A small-molecule ligand and the protein it binds are described below.
Small molecule (SMILES): CC(=O)N[C@H]1[C@H](O[C@H]2[C@H](O)[C@@H](NC(C)=O)CO[C@@H]2CO[C@@H]2O[C@@H](C)[C@@H](O)[C@@H](O)[C@@H]2O)O[C@H](CO)[C@@H](O)[C@@H]1O

Sequence of chain 3.B:
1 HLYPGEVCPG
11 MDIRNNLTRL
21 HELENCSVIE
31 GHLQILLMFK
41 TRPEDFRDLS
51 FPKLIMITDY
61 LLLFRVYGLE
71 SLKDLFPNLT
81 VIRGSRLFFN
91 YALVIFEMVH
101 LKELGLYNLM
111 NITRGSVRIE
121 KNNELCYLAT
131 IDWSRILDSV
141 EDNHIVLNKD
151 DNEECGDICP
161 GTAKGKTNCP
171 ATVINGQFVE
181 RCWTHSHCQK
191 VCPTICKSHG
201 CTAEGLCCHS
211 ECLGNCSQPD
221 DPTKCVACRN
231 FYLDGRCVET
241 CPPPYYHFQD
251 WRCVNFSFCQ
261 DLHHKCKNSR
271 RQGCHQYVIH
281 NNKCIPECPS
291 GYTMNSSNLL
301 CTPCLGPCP

Binding-site contacts:
Ligand atom C1 contacts residue SER257 of chain 3.B at 4.2 Å.
Ligand atom C8 contacts residue ASN255 of chain 3.B at 4.5 Å.
Ligand atom O3 contacts residue ASP234 of chain 3.B at 3.2 Å (salt-bridge).
Ligand atom C3 contacts residue ASN255 of chain 3.B at 3.7 Å.
Ligand atom O7 contacts residue ASN255 of chain 3.B at 3.1 Å (h-bond).
Ligand atom O5 contacts residue PHE258 of chain 3.B at 4.5 Å.
Ligand atom C3 contacts residue SER257 of chain 3.B at 4.2 Å.
Ligand atom C4 contacts residue ASP234 of chain 3.B at 4.4 Å.
Ligand atom C7 contacts residue ASN255 of chain 3.B at 3.2 Å.
Ligand atom C4 contacts residue ASN255 of chain 3.B at 4.2 Å.
Ligand atom C7 contacts residue ASP261 of chain 3.B at 4.2 Å.
Ligand atom O4 contacts residue ASP234 of chain 3.B at 4.3 Å.
Ligand atom N2 contacts residue ASN255 of chain 3.B at 2.9 Å (h-bond).
Ligand atom O5 contacts residue ASN255 of chain 3.B at 2.3 Å (h-bond).
Ligand atom C6 contacts residue PHE258 of chain 3.B at 4.3 Å (hydrophobic).
Ligand atom C5 contacts residue ASN255 of chain 3.B at 3.6 Å.
Ligand atom C3 contacts residue ASP234 of chain 3.B at 4.3 Å.
Ligand atom C2 contacts residue ASN255 of chain 3.B at 2.5 Å.
Ligand atom C6 contacts residue ARG252 of chain 3.B at 3.5 Å.
Ligand atom C8 contacts residue ASP261 of chain 3.B at 3.5 Å.
Ligand atom C1 contacts residue ASN255 of chain 3.B at 1.4 Å.